Sequence of chain 1.C:
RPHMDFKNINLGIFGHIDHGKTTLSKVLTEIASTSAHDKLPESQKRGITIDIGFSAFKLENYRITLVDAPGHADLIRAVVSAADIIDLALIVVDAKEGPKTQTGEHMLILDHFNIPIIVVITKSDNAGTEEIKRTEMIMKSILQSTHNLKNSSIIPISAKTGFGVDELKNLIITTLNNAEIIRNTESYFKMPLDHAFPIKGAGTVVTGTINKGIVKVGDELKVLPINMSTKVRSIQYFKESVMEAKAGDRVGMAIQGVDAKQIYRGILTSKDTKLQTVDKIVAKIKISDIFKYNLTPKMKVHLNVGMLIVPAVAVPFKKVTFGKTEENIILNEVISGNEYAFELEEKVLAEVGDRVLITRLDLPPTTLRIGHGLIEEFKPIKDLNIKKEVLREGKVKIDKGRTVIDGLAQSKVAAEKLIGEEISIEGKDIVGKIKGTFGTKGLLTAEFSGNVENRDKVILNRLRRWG

Binding-site contacts:
Ligand atom C16 contacts residue HIS14 of chain 1.C at 4.4 Å.
Ligand atom O2 contacts residue PRO13 of chain 1.C at 3.3 Å (h-bond).
Ligand atom O2 contacts residue MET15 of chain 1.C at 4.2 Å.
Ligand atom C17 contacts residue HIS14 of chain 1.C at 4.2 Å.
Ligand atom C14 contacts residue MET15 of chain 1.C at 4.3 Å (hydrophobic).
Ligand atom C7 contacts residue ARG12 of chain 1.C at 3.8 Å.
Ligand atom C6 contacts residue MET15 of chain 1.C at 3.4 Å (hydrophobic).
Ligand atom C1 contacts residue MET15 of chain 1.C at 4.5 Å (hydrophobic).
Ligand atom C11 contacts residue HIS14 of chain 1.C at 4.5 Å.
Ligand atom O1 contacts residue HIS14 of chain 1.C at 3.3 Å.
Ligand atom C1 contacts residue ARG12 of chain 1.C at 4.4 Å.
Ligand atom C2 contacts residue PRO13 of chain 1.C at 4.0 Å (hydrophobic).
Ligand atom C8 contacts residue ARG12 of chain 1.C at 4.3 Å.
Ligand atom C5 contacts residue MET15 of chain 1.C at 3.4 Å (hydrophobic).
Ligand atom C2 contacts residue ARG12 of chain 1.C at 3.5 Å.
Ligand atom C3 contacts residue ARG12 of chain 1.C at 3.9 Å.
Ligand atom C10 contacts residue MET15 of chain 1.C at 4.4 Å (hydrophobic).
Ligand atom C6 contacts residue PRO13 of chain 1.C at 4.5 Å (hydrophobic).
Ligand atom C1 contacts residue PRO13 of chain 1.C at 4.1 Å (hydrophobic).
Ligand atom O1 contacts residue MET15 of chain 1.C at 3.5 Å (h-bond).

This small molecule binds to this protein.
Small molecule (SMILES): C[C@H](CCC(=O)O)[C@H]1CC[C@H]2[C@@H]3CC[C@@H]4C[C@H](O)CC[C@]4(C)[C@H]3C[C@H](O)[C@]12C